Sequence of chain 2.F:
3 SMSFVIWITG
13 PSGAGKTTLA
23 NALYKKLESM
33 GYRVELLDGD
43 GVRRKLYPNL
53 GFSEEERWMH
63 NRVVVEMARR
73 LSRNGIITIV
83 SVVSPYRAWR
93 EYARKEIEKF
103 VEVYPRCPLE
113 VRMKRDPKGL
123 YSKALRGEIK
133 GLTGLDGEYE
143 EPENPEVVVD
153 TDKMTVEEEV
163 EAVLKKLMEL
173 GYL

Binding-site contacts:
Ligand atom O1B contacts residue ASN63 of chain 2.F at 2.9 Å (h-bond).
Ligand atom O1B contacts residue VAL85 of chain 2.F at 3.8 Å.
Ligand atom C5 contacts residue PHE54 of chain 2.F at 3.6 Å (hydrophobic).
Ligand atom O3' contacts residue ANP1 of chain 2.FA at 2.6 Å (h-bond).
Ligand atom N6 contacts residue LEU134 of chain 2.F at 3.7 Å.
Ligand atom N7 contacts residue ARG59 of chain 2.F at 3.4 Å (salt-bridge).
Ligand atom C6 contacts residue PHE54 of chain 2.F at 3.6 Å (hydrophobic).
Ligand atom O1A contacts residue ARG45 of chain 2.F at 2.8 Å (salt-bridge).
Ligand atom O2B contacts residue HIS62 of chain 2.F at 3.5 Å.
Ligand atom O3B contacts residue PRO87 of chain 2.F at 3.3 Å.
Ligand atom O2A contacts residue VAL85 of chain 2.F at 2.9 Å (h-bond).
Ligand atom C1' contacts residue LEU122 of chain 2.F at 3.7 Å (hydrophobic).
Ligand atom O2' contacts residue ANP1 of chain 2.FA at 2.9 Å (h-bond).
Ligand atom O3B contacts residue ARG59 of chain 2.F at 3.0 Å (salt-bridge).
Ligand atom O2B contacts residue ARG45 of chain 2.F at 3.0 Å (salt-bridge).
Ligand atom O2' contacts residue SER14 of chain 2.F at 3.3 Å.
Ligand atom N7 contacts residue THR135 of chain 2.F at 3.7 Å.
Ligand atom O1B contacts residue SER86 of chain 2.F at 3.3 Å (h-bond).
Ligand atom C2 contacts residue PHE54 of chain 2.F at 3.5 Å (hydrophobic).
Ligand atom O1A contacts residue HIS62 of chain 2.F at 3.3 Å.
Ligand atom O2A contacts residue VAL84 of chain 2.F at 3.5 Å.
Ligand atom N6 contacts residue PHE54 of chain 2.F at 3.7 Å.
Ligand atom N1 contacts residue ILE131 of chain 2.F at 3.5 Å.
Ligand atom N1 contacts residue PHE54 of chain 2.F at 3.6 Å.
Ligand atom C8 contacts residue LEU134 of chain 2.F at 3.7 Å (hydrophobic).
Ligand atom O2B contacts residue ARG59 of chain 2.F at 3.4 Å.
Ligand atom C4 contacts residue PHE54 of chain 2.F at 3.5 Å (hydrophobic).
Ligand atom O3' contacts residue LYS120 of chain 2.F at 3.5 Å (salt-bridge).
Ligand atom N7 contacts residue LEU134 of chain 2.F at 3.8 Å.
Ligand atom N3 contacts residue PHE54 of chain 2.F at 3.4 Å.
Ligand atom N6 contacts residue ARG59 of chain 2.F at 3.8 Å.
Ligand atom N6 contacts residue GLY133 of chain 2.F at 3.2 Å (h-bond).
Ligand atom O1A contacts residue GLY41 of chain 2.F at 3.8 Å.
Ligand atom O2B contacts residue ASN63 of chain 2.F at 3.6 Å.
Ligand atom C3' contacts residue ANP1 of chain 2.FA at 3.6 Å.
Ligand atom O4' contacts residue PHE54 of chain 2.F at 3.4 Å.
Ligand atom C2 contacts residue ILE131 of chain 2.F at 3.5 Å (hydrophobic).
Ligand atom N9 contacts residue PHE54 of chain 2.F at 3.7 Å.
Ligand atom N6 contacts residue LYS132 of chain 2.F at 2.6 Å (salt-bridge).
Ligand atom O3A contacts residue VAL85 of chain 2.F at 3.7 Å.

The protein below binds the small molecule below.
Small molecule (SMILES): Nc1ncnc2c1ncn2[C@@H]1O[C@H](CO[P](=O)(O)OS(=O)(=O)O)[C@@H](O)[C@H]1O